The protein below binds the small molecule below.
Small molecule (SMILES): CC(=O)N[C@@H]1[C@@H](O)[C@H](O)[C@@H](CO)O[C@H]1O

Sequence of chain 1.B:
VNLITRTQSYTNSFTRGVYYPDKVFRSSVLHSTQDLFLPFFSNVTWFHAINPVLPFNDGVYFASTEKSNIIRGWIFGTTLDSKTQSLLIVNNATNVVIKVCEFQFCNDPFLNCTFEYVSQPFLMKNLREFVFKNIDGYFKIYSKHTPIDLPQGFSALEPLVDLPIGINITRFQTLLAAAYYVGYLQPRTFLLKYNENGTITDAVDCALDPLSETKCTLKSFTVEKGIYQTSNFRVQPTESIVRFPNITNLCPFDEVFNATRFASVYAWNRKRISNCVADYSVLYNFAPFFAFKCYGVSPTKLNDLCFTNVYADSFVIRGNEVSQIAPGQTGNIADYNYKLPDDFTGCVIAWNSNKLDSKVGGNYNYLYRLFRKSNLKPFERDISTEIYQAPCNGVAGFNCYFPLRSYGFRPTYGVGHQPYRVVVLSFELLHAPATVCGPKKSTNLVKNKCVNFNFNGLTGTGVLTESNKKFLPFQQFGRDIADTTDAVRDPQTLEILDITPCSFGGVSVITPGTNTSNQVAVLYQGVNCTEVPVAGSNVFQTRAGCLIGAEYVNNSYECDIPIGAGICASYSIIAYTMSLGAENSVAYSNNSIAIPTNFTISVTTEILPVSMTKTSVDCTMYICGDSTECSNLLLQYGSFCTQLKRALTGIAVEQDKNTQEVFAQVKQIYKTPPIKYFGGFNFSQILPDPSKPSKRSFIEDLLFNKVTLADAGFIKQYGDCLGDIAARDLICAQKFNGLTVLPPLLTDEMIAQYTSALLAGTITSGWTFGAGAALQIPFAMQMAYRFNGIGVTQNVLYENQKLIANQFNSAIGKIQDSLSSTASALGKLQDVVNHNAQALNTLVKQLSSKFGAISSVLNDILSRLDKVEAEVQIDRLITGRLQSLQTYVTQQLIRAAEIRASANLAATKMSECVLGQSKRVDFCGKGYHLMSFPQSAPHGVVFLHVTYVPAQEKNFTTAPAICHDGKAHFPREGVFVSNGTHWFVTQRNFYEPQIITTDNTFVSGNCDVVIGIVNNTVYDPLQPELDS

Sequence of chain 1.A:
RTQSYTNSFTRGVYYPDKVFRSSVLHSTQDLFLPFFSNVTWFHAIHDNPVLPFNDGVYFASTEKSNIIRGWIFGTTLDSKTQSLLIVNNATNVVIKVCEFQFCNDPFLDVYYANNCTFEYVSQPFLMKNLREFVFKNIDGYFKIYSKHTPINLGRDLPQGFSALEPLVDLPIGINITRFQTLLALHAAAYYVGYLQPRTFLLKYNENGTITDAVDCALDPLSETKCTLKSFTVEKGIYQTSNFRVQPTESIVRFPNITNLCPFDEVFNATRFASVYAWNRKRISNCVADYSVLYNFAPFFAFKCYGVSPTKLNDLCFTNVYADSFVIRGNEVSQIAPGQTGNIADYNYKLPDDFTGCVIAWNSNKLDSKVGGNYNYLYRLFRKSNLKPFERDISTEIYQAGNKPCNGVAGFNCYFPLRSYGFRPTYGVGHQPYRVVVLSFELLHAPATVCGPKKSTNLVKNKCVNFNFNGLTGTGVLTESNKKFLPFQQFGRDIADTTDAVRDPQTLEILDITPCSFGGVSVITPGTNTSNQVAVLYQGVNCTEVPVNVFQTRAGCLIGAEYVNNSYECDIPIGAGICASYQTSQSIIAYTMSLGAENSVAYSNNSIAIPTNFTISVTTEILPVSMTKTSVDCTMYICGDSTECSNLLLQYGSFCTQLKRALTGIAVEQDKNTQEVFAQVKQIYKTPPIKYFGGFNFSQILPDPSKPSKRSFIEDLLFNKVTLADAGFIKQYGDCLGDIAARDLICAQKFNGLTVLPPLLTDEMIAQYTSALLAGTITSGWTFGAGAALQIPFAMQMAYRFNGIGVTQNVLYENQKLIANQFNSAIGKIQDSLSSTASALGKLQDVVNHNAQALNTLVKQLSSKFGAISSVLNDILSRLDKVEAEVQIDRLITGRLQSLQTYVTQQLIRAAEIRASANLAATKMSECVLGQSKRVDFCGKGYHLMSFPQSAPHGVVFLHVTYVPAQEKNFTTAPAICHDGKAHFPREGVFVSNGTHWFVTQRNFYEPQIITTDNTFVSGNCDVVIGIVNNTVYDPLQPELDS

Binding-site contacts:
Ligand atom C5 contacts residue ASN279 of chain 1.B at 3.7 Å.
Ligand atom C8 contacts residue ASN277 of chain 1.B at 3.8 Å.
Ligand atom C8 contacts residue ASN279 of chain 1.B at 3.9 Å.
Ligand atom O5 contacts residue ASN279 of chain 1.B at 2.4 Å (h-bond).
Ligand atom C4 contacts residue ASN279 of chain 1.B at 4.2 Å.
Ligand atom C5 contacts residue LYS555 of chain 1.A at 4.2 Å.
Ligand atom C1 contacts residue ASN279 of chain 1.B at 1.4 Å.
Ligand atom O7 contacts residue ASN279 of chain 1.B at 4.5 Å.
Ligand atom C2 contacts residue ASN279 of chain 1.B at 2.5 Å.
Ligand atom O5 contacts residue LYS555 of chain 1.A at 3.8 Å.
Ligand atom N2 contacts residue ASN279 of chain 1.B at 2.9 Å (h-bond).
Ligand atom O7 contacts residue ASN277 of chain 1.B at 3.7 Å.
Ligand atom C7 contacts residue ASN277 of chain 1.B at 3.9 Å.
Ligand atom C7 contacts residue ASN279 of chain 1.B at 3.6 Å.
Ligand atom O7 contacts residue GLU278 of chain 1.B at 3.8 Å.
Ligand atom C3 contacts residue ASN279 of chain 1.B at 3.8 Å.
Ligand atom C6 contacts residue LYS555 of chain 1.A at 3.5 Å.